Binding-site contacts:
Ligand atom CAE contacts residue VAL57 of chain 1.B at 3.7 Å (hydrophobic).
Ligand atom CAC contacts residue ASN32 of chain 1.B at 3.7 Å.
Ligand atom CAI contacts residue ASN32 of chain 1.B at 4.3 Å.
Ligand atom CAF contacts residue GLU36 of chain 1.B at 4.2 Å.
Ligand atom CAA contacts residue VAL29 of chain 1.B at 3.5 Å (hydrophobic).
Ligand atom CAC contacts residue ILE64 of chain 1.B at 4.0 Å (hydrophobic).
Ligand atom CAE contacts residue VAL29 of chain 1.B at 3.7 Å (hydrophobic).
Ligand atom FAG contacts residue ASN32 of chain 1.B at 3.9 Å.
Ligand atom CAF contacts residue ASP59 of chain 1.B at 4.1 Å.
Ligand atom FAG contacts residue ILE64 of chain 1.B at 3.8 Å.
Ligand atom CAE contacts residue VAL153 of chain 1.B at 3.8 Å (hydrophobic).
Ligand atom CAI contacts residue ASP59 of chain 1.B at 2.8 Å.
Ligand atom NAD contacts residue VAL106 of chain 1.B at 3.3 Å.
Ligand atom OAJ contacts residue VAL57 of chain 1.B at 3.4 Å (h-bond).
Ligand atom CAI contacts residue GLU36 of chain 1.B at 4.0 Å.
Ligand atom NAD contacts residue ASN32 of chain 1.B at 3.9 Å.
Ligand atom CAB contacts residue THR151 of chain 1.B at 4.3 Å.
Ligand atom CAH contacts residue ASP59 of chain 1.B at 3.1 Å.
Ligand atom OAJ contacts residue ASP59 of chain 1.B at 2.5 Å (salt-bridge).
Ligand atom CAH contacts residue ALA33 of chain 1.B at 3.5 Å (hydrophobic).
Ligand atom CAE contacts residue ALA33 of chain 1.B at 4.1 Å (hydrophobic).
Ligand atom FAG contacts residue THR151 of chain 1.B at 4.3 Å.
Ligand atom CAF contacts residue THR151 of chain 1.B at 3.9 Å.
Ligand atom NAD contacts residue ILE64 of chain 1.B at 4.1 Å.
Ligand atom CAI contacts residue ALA33 of chain 1.B at 3.7 Å (hydrophobic).
Ligand atom OAJ contacts residue GLN58 of chain 1.B at 3.6 Å.
Ligand atom CAF contacts residue ASN32 of chain 1.B at 4.1 Å.
Ligand atom CAC contacts residue VAL106 of chain 1.B at 4.3 Å (hydrophobic).
Ligand atom CAH contacts residue VAL57 of chain 1.B at 4.0 Å (hydrophobic).
Ligand atom OAJ contacts residue ALA33 of chain 1.B at 3.4 Å.
Ligand atom CAB contacts residue VAL153 of chain 1.B at 4.1 Å (hydrophobic).
Ligand atom CAI contacts residue THR151 of chain 1.B at 3.7 Å.
Ligand atom CAF contacts residue ILE64 of chain 1.B at 4.2 Å (hydrophobic).
Ligand atom CAB contacts residue ASN32 of chain 1.B at 4.0 Å.
Ligand atom CAA contacts residue VAL153 of chain 1.B at 3.3 Å (hydrophobic).
Ligand atom CAE contacts residue THR151 of chain 1.B at 4.3 Å.
Ligand atom FAG contacts residue GLU36 of chain 1.B at 3.4 Å.
Ligand atom CAF contacts residue ALA33 of chain 1.B at 4.1 Å (hydrophobic).
Ligand atom CAH contacts residue THR151 of chain 1.B at 3.9 Å.
Ligand atom OAJ contacts residue THR151 of chain 1.B at 3.0 Å (h-bond).

Sequence of chain 1.B:
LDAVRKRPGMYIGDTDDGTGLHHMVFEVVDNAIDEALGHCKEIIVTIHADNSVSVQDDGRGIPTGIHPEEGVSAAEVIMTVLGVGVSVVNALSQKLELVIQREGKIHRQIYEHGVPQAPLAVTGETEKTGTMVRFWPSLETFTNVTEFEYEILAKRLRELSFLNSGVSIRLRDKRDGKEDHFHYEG

The protein below binds the small molecule below.
Small molecule (SMILES): N#Cc1ccc(O)cc1F